This protein binds this small molecule.
Small molecule (SMILES): CC(=O)N[C@@H]1[C@@H](O)[C@H](O)[C@@H](CO)O[C@H]1O

Binding-site contacts:
Ligand atom C7 contacts residue PHE90 of chain 5.E at 4.1 Å (hydrophobic).
Ligand atom C7 contacts residue ASN67 of chain 5.E at 3.6 Å.
Ligand atom C8 contacts residue ASN67 of chain 5.E at 3.9 Å.
Ligand atom O7 contacts residue PHE90 of chain 5.E at 3.4 Å.
Ligand atom N2 contacts residue MET118 of chain 5.E at 3.9 Å.
Ligand atom O5 contacts residue ASN67 of chain 5.E at 2.4 Å (h-bond).
Ligand atom C2 contacts residue ASN67 of chain 5.E at 2.5 Å.
Ligand atom C7 contacts residue MET118 of chain 5.E at 4.1 Å (hydrophobic).
Ligand atom N2 contacts residue ASN67 of chain 5.E at 2.9 Å (h-bond).
Ligand atom C1 contacts residue ASN67 of chain 5.E at 1.4 Å.
Ligand atom O7 contacts residue MET118 of chain 5.E at 3.4 Å.
Ligand atom C3 contacts residue ASN67 of chain 5.E at 3.8 Å.
Ligand atom O7 contacts residue ASN67 of chain 5.E at 4.5 Å.
Ligand atom O7 contacts residue ARG89 of chain 5.E at 3.8 Å.
Ligand atom C4 contacts residue ASN67 of chain 5.E at 4.2 Å.
Ligand atom C5 contacts residue ASN67 of chain 5.E at 3.7 Å.

Sequence of chain 5.E:
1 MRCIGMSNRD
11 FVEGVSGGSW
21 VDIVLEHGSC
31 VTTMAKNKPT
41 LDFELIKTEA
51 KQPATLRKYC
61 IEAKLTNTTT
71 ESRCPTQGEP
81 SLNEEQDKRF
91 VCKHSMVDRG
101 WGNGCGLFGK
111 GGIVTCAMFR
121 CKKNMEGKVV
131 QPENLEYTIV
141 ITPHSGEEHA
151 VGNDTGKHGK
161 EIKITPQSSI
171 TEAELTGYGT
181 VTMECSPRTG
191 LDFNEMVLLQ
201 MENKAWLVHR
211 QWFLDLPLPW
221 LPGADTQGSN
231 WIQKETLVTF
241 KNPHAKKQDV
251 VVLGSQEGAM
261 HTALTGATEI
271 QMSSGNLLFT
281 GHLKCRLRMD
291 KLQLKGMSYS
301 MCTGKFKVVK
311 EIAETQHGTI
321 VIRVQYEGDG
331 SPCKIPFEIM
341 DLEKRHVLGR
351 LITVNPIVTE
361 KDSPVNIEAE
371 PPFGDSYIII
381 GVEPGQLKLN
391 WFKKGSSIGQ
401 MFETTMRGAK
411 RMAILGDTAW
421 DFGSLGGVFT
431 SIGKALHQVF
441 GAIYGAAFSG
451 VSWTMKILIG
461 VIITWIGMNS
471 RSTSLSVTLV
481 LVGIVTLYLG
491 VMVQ